This small molecule binds to this protein.
Small molecule (SMILES): CC(=O)N[C@@H]1[C@@H](O)[C@H](O)[C@@H](CO)O[C@H]1O

Sequence of chain 1.E:
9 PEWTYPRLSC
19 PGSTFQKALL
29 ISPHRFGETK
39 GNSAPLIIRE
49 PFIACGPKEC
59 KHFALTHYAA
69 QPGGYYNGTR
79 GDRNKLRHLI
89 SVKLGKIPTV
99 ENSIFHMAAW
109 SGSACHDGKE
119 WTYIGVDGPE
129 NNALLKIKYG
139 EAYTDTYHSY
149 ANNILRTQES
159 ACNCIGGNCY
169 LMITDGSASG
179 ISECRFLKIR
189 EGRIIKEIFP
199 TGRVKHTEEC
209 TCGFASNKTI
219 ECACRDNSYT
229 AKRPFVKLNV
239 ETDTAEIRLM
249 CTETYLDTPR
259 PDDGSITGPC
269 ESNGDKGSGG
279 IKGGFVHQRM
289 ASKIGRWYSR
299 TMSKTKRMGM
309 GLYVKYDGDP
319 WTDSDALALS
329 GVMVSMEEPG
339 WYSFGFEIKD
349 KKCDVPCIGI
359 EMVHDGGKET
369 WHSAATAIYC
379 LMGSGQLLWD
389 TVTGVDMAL

Binding-site contacts:
Ligand atom C7 contacts residue PRO14 of chain 1.E at 3.5 Å (hydrophobic).
Ligand atom C7 contacts residue ASN215 of chain 1.E at 3.5 Å.
Ligand atom C2 contacts residue ASN215 of chain 1.E at 2.5 Å.
Ligand atom C2 contacts residue PRO14 of chain 1.E at 3.7 Å (hydrophobic).
Ligand atom O5 contacts residue ASN215 of chain 1.E at 2.4 Å (h-bond).
Ligand atom O7 contacts residue LEU16 of chain 1.E at 4.4 Å.
Ligand atom C8 contacts residue ARG287 of chain 1.E at 4.5 Å.
Ligand atom C3 contacts residue PRO14 of chain 1.E at 4.1 Å (hydrophobic).
Ligand atom O5 contacts residue TYR13 of chain 1.E at 4.3 Å.
Ligand atom C5 contacts residue ASN215 of chain 1.E at 3.8 Å.
Ligand atom C5 contacts residue TYR13 of chain 1.E at 4.3 Å (hydrophobic).
Ligand atom N2 contacts residue ARG15 of chain 1.E at 4.2 Å.
Ligand atom N2 contacts residue ASN215 of chain 1.E at 2.9 Å (h-bond).
Ligand atom C1 contacts residue ASN215 of chain 1.E at 1.5 Å.
Ligand atom C3 contacts residue ASN215 of chain 1.E at 3.8 Å.
Ligand atom N2 contacts residue PRO14 of chain 1.E at 2.7 Å (h-bond).
Ligand atom C4 contacts residue ASN215 of chain 1.E at 4.3 Å.
Ligand atom C7 contacts residue ARG15 of chain 1.E at 4.4 Å.
Ligand atom C8 contacts residue LEU16 of chain 1.E at 4.0 Å (hydrophobic).
Ligand atom O7 contacts residue ASN215 of chain 1.E at 3.7 Å.
Ligand atom O6 contacts residue TYR13 of chain 1.E at 3.9 Å.
Ligand atom C1 contacts residue PRO14 of chain 1.E at 3.9 Å (hydrophobic).
Ligand atom C1 contacts residue TYR13 of chain 1.E at 4.3 Å (hydrophobic).
Ligand atom C8 contacts residue ARG15 of chain 1.E at 3.7 Å.
Ligand atom C8 contacts residue PRO14 of chain 1.E at 3.4 Å (hydrophobic).